Binding-site contacts:
Ligand atom C contacts residue VAL4 of chain 3.E at 3.8 Å (hydrophobic).
Ligand atom CG2 contacts residue MYR1 of chain 2.H at 3.7 Å.
Ligand atom N contacts residue VAL4 of chain 3.E at 2.8 Å (h-bond).
Ligand atom OE2 contacts residue VAL4 of chain 3.E at 4.1 Å.
Ligand atom CG2 contacts residue GLN3 of chain 3.E at 3.3 Å.
Ligand atom CA contacts residue VAL4 of chain 3.E at 3.0 Å (hydrophobic).
Ligand atom C contacts residue GLN3 of chain 3.E at 4.3 Å.
Ligand atom CG contacts residue VAL4 of chain 3.E at 4.2 Å (hydrophobic).
Ligand atom CA contacts residue VAL4 of chain 3.E at 4.0 Å (hydrophobic).
Ligand atom OG contacts residue GLN3 of chain 3.E at 3.0 Å (h-bond).
Ligand atom CB contacts residue ALA2 of chain 3.E at 3.5 Å (hydrophobic).
Ligand atom C contacts residue VAL4 of chain 3.E at 3.4 Å (hydrophobic).
Ligand atom O contacts residue SER6 of chain 3.E at 4.1 Å.
Ligand atom O contacts residue ALA2 of chain 3.E at 4.0 Å.
Ligand atom C contacts residue ALA2 of chain 3.E at 4.3 Å (hydrophobic).
Ligand atom O contacts residue GLN3 of chain 3.E at 3.4 Å (h-bond).
Ligand atom CB contacts residue VAL4 of chain 3.E at 4.3 Å (hydrophobic).
Ligand atom CA contacts residue ALA2 of chain 3.E at 3.9 Å (hydrophobic).
Ligand atom CG2 contacts residue VAL4 of chain 3.E at 3.8 Å (hydrophobic).
Ligand atom CB contacts residue VAL4 of chain 3.E at 3.9 Å (hydrophobic).
Ligand atom OE1 contacts residue SER5 of chain 3.E at 4.2 Å.
Ligand atom CB contacts residue GLN3 of chain 3.E at 4.1 Å.
Ligand atom CB contacts residue GLN3 of chain 3.E at 3.8 Å.
Ligand atom OE2 contacts residue ASN25 of chain 3.E at 3.4 Å (h-bond).
Ligand atom O contacts residue VAL4 of chain 3.E at 3.0 Å (h-bond).
Ligand atom CG1 contacts residue GLN3 of chain 3.E at 3.1 Å.
Ligand atom N contacts residue VAL4 of chain 3.E at 4.1 Å.
Ligand atom CA contacts residue ALA2 of chain 3.E at 3.0 Å (hydrophobic).
Ligand atom CG2 contacts residue SER5 of chain 3.E at 3.1 Å.
Ligand atom OG contacts residue ALA2 of chain 3.E at 3.9 Å.
Ligand atom CG2 contacts residue ALA2 of chain 3.E at 3.9 Å (hydrophobic).
Ligand atom CD1 contacts residue VAL4 of chain 3.E at 3.9 Å (hydrophobic).
Ligand atom O contacts residue SER5 of chain 3.E at 3.8 Å.
Ligand atom N contacts residue ALA2 of chain 3.E at 4.3 Å.
Ligand atom OE1 contacts residue VAL4 of chain 3.E at 3.6 Å (h-bond).
Ligand atom C contacts residue ALA2 of chain 3.E at 3.3 Å (hydrophobic).
Ligand atom O contacts residue VAL4 of chain 3.E at 4.0 Å.
Ligand atom N contacts residue ALA2 of chain 3.E at 2.8 Å (h-bond).
Ligand atom CD contacts residue VAL4 of chain 3.E at 3.8 Å (hydrophobic).
Ligand atom CB contacts residue MYR1 of chain 2.H at 4.3 Å.

A protein and the small-molecule ligand that binds it are described below.
Small molecule (SMILES): CC[C@H](C)[C@H](N)C(=O)N[C@@H](CO)C(=O)N[C@@H](CCC(=O)O)C(=O)N[C@H](C=O)C(C)C

Sequence of chain 3.E:
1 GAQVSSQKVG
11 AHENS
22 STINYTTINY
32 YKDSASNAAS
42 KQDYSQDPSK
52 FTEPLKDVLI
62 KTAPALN